This protein binds this small molecule.
Small molecule (SMILES): Nc1nc2c(ncn2[C@@H]2O[C@H](CO[P](=O)(O)O[P](=O)(O)NP(=O)(O)O)[C@@H](O)[C@H]2O)c(=O)[nH]1

Binding-site contacts:
Ligand atom O4' contacts residue LYS118 of chain 1.C at 3.4 Å (salt-bridge).
Ligand atom O6 contacts residue ASN117 of chain 1.C at 3.4 Å (h-bond).
Ligand atom O6 contacts residue LYS118 of chain 1.C at 3.4 Å.
Ligand atom O1G contacts residue GLY13 of chain 1.C at 3.5 Å.
Ligand atom O1G contacts residue GLY61 of chain 1.C at 2.9 Å (h-bond).
Ligand atom N1 contacts residue ASP120 of chain 1.C at 2.9 Å (salt-bridge).
Ligand atom O2' contacts residue ASP31 of chain 1.C at 3.1 Å (salt-bridge).
Ligand atom O3A contacts residue GLY16 of chain 1.C at 3.3 Å (h-bond).
Ligand atom C6 contacts residue LYS118 of chain 1.C at 3.5 Å.
Ligand atom O2B contacts residue MG1 of chain 1.N at 2.6 Å.
Ligand atom N2 contacts residue LEU121 of chain 1.C at 3.6 Å.
Ligand atom O1G contacts residue LYS17 of chain 1.C at 2.7 Å (salt-bridge).
Ligand atom O1B contacts residue GLY16 of chain 1.C at 3.0 Å (h-bond).
Ligand atom O2' contacts residue PHE29 of chain 1.C at 3.1 Å.
Ligand atom O2G contacts residue PRO35 of chain 1.C at 3.3 Å.
Ligand atom C8 contacts residue ALA19 of chain 1.C at 3.6 Å (hydrophobic).
Ligand atom O1A contacts residue GLY16 of chain 1.C at 3.4 Å.
Ligand atom O3G contacts residue THR36 of chain 1.C at 2.7 Å (h-bond).
Ligand atom O3' contacts residue ASP31 of chain 1.C at 2.9 Å (salt-bridge).
Ligand atom O1B contacts residue LYS17 of chain 1.C at 2.7 Å (salt-bridge).
Ligand atom O6 contacts residue LYS148 of chain 1.C at 3.5 Å (salt-bridge).
Ligand atom O3G contacts residue MG1 of chain 1.N at 2.0 Å.
Ligand atom C5 contacts residue LYS118 of chain 1.C at 3.6 Å.
Ligand atom C2' contacts residue VAL30 of chain 1.C at 3.5 Å (hydrophobic).
Ligand atom N7 contacts residue ALA147 of chain 1.C at 3.6 Å.
Ligand atom O2B contacts residue LYS17 of chain 1.C at 3.5 Å (salt-bridge).
Ligand atom O1A contacts residue ALA19 of chain 1.C at 2.8 Å (h-bond).
Ligand atom O6 contacts residue ASP120 of chain 1.C at 3.6 Å.
Ligand atom O2' contacts residue VAL30 of chain 1.C at 2.8 Å (h-bond).
Ligand atom N3B contacts residue GLY14 of chain 1.C at 3.1 Å (h-bond).
Ligand atom O1A contacts residue SER18 of chain 1.C at 3.3 Å (h-bond).
Ligand atom O2B contacts residue SER18 of chain 1.C at 2.7 Å (h-bond).
Ligand atom O1B contacts residue VAL15 of chain 1.C at 3.3 Å (h-bond).
Ligand atom PB contacts residue LYS17 of chain 1.C at 3.6 Å.
Ligand atom N2 contacts residue ASP120 of chain 1.C at 3.2 Å (salt-bridge).
Ligand atom O6 contacts residue ALA147 of chain 1.C at 2.9 Å (h-bond).
Ligand atom O6 contacts residue SER146 of chain 1.C at 3.5 Å.
Ligand atom O1B contacts residue GLY14 of chain 1.C at 3.5 Å (h-bond).
Ligand atom N7 contacts residue ASN117 of chain 1.C at 3.0 Å (h-bond).
Ligand atom PG contacts residue MG1 of chain 1.N at 3.5 Å.

Sequence of chain 1.C:
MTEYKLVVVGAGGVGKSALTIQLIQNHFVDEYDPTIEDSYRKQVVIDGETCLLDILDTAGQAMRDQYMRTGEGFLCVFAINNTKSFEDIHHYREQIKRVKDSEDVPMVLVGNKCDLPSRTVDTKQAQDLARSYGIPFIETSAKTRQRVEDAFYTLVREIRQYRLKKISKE